Binding-site contacts:
Ligand atom O2A contacts residue ARG32 of chain 1.C at 3.4 Å (salt-bridge).
Ligand atom O3A contacts residue THR69 of chain 1.C at 3.5 Å (h-bond).
Ligand atom O2B contacts residue MG1 of chain 1.O at 2.1 Å.
Ligand atom O1B contacts residue LYS71 of chain 1.C at 2.6 Å (salt-bridge).
Ligand atom O2G contacts residue ARG184 of chain 1.D at 3.0 Å (salt-bridge).
Ligand atom O2G contacts residue ARG155 of chain 1.D at 3.0 Å (salt-bridge).
Ligand atom O1A contacts residue LYS71 of chain 1.C at 3.4 Å (salt-bridge).
Ligand atom O3' contacts residue VAL28 of chain 1.C at 2.7 Å (h-bond).
Ligand atom O2A contacts residue ARG229 of chain 1.C at 3.2 Å (salt-bridge).
Ligand atom O5' contacts residue SER73 of chain 1.C at 3.4 Å (h-bond).
Ligand atom O3' contacts residue ARG32 of chain 1.C at 3.2 Å.
Ligand atom O3B contacts residue GLY68 of chain 1.C at 3.0 Å (h-bond).
Ligand atom O2A contacts residue GLU159 of chain 1.D at 3.2 Å (salt-bridge).
Ligand atom O1B contacts residue THR69 of chain 1.C at 3.2 Å (h-bond).
Ligand atom O3G contacts residue LYS71 of chain 1.C at 2.7 Å (salt-bridge).
Ligand atom O2' contacts residue VAL28 of chain 1.C at 3.0 Å (h-bond).
Ligand atom N7 contacts residue THR69 of chain 1.C at 3.1 Å.
Ligand atom O1A contacts residue THR72 of chain 1.C at 3.5 Å (h-bond).
Ligand atom O1A contacts residue ARG32 of chain 1.C at 3.6 Å (salt-bridge).
Ligand atom S1G contacts residue ARG184 of chain 1.D at 3.2 Å (salt-bridge).
Ligand atom O3B contacts residue MG1 of chain 1.O at 3.5 Å.
Ligand atom O1A contacts residue GLY70 of chain 1.C at 3.1 Å.
Ligand atom N6 contacts residue THR69 of chain 1.C at 3.2 Å (h-bond).
Ligand atom O1B contacts residue GLY70 of chain 1.C at 3.2 Å (h-bond).
Ligand atom C8 contacts residue GLY68 of chain 1.C at 3.4 Å.
Ligand atom O2' contacts residue TYR31 of chain 1.C at 3.5 Å (h-bond).
Ligand atom PB contacts residue MG1 of chain 1.O at 3.3 Å.
Ligand atom PA contacts residue SER73 of chain 1.C at 3.4 Å.
Ligand atom N1 contacts residue THR40 of chain 1.C at 3.5 Å (h-bond).
Ligand atom O3A contacts residue GLY68 of chain 1.C at 3.4 Å.
Ligand atom N7 contacts residue GLY70 of chain 1.C at 3.1 Å (h-bond).
Ligand atom O3A contacts residue GLY70 of chain 1.C at 3.2 Å (h-bond).
Ligand atom O3B contacts residue ARG229 of chain 1.C at 3.3 Å (salt-bridge).
Ligand atom O2B contacts residue THR72 of chain 1.C at 3.2 Å (h-bond).
Ligand atom O2G contacts residue MG1 of chain 1.O at 2.2 Å.
Ligand atom N6 contacts residue THR40 of chain 1.C at 3.1 Å (h-bond).
Ligand atom PG contacts residue MG1 of chain 1.O at 3.3 Å.
Ligand atom O1A contacts residue SER73 of chain 1.C at 2.5 Å (h-bond).
Ligand atom O3G contacts residue ASN171 of chain 1.C at 3.0 Å (h-bond).
Ligand atom S1G contacts residue PRO67 of chain 1.C at 3.5 Å.

The protein below binds the small molecule below.
Small molecule (SMILES): Nc1ncnc2c1ncn2[C@@H]1O[C@H](COP(=O)(O)OP(=O)(O)OP(O)(O)=S)[C@@H](O)[C@H]1O

Sequence of chain 1.C:
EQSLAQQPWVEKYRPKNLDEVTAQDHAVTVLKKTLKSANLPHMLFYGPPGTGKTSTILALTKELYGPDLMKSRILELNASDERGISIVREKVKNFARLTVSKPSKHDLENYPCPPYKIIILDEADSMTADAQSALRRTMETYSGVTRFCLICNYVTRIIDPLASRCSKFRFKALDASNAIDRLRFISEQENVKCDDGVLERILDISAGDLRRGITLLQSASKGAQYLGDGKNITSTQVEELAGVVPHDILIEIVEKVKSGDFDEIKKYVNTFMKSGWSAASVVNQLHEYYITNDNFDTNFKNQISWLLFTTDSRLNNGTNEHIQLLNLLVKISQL

Sequence of chain 1.D:
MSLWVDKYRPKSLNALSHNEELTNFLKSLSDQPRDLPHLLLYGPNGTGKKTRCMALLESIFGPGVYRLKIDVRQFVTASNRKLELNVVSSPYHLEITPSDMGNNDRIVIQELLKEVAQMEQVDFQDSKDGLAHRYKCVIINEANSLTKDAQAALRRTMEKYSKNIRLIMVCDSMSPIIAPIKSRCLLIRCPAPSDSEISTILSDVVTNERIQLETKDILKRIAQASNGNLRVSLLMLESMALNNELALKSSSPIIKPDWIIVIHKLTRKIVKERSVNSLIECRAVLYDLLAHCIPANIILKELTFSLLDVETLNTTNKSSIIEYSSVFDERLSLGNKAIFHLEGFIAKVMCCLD